Sequence of chain 1.A:
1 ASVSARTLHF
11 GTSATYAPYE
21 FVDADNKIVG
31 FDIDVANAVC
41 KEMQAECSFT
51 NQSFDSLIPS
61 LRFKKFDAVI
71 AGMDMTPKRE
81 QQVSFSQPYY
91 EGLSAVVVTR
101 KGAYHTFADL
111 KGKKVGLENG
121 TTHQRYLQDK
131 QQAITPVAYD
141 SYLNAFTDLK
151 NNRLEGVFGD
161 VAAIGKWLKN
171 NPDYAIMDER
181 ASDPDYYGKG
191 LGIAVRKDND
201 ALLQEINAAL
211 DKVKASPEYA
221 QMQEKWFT

Binding-site contacts:
Ligand atom CG contacts residue TYR16 of chain 1.A at 3.8 Å (hydrophobic).
Ligand atom OXT contacts residue GLY72 of chain 1.A at 3.6 Å.
Ligand atom C contacts residue ARG79 of chain 1.A at 3.6 Å.
Ligand atom NH2 contacts residue SER13 of chain 1.A at 2.9 Å (h-bond).
Ligand atom NH2 contacts residue GLU20 of chain 1.A at 2.8 Å (salt-bridge).
Ligand atom CD contacts residue GLU118 of chain 1.A at 3.4 Å.
Ligand atom O contacts residue THR121 of chain 1.A at 3.2 Å.
Ligand atom NH1 contacts residue TYR16 of chain 1.A at 3.7 Å.
Ligand atom CA contacts residue HIS123 of chain 1.A at 3.6 Å.
Ligand atom CZ contacts residue SER13 of chain 1.A at 3.8 Å.
Ligand atom NH2 contacts residue ALA71 of chain 1.A at 3.3 Å (h-bond).
Ligand atom CA contacts residue ASP160 of chain 1.A at 3.3 Å.
Ligand atom CD contacts residue PHE54 of chain 1.A at 3.7 Å (hydrophobic).
Ligand atom CG contacts residue PHE54 of chain 1.A at 3.7 Å (hydrophobic).
Ligand atom NE contacts residue TYR16 of chain 1.A at 3.5 Å.
Ligand atom OXT contacts residue ARG79 of chain 1.A at 2.8 Å (salt-bridge).
Ligand atom C contacts residue THR122 of chain 1.A at 3.4 Å.
Ligand atom CZ contacts residue TYR16 of chain 1.A at 3.6 Å (hydrophobic).
Ligand atom NH1 contacts residue THR15 of chain 1.A at 3.2 Å (h-bond).
Ligand atom O contacts residue PHE54 of chain 1.A at 3.8 Å.
Ligand atom NH1 contacts residue GLU118 of chain 1.A at 2.8 Å (salt-bridge).
Ligand atom CG contacts residue ALA71 of chain 1.A at 3.8 Å (hydrophobic).
Ligand atom OXT contacts residue ASP74 of chain 1.A at 3.0 Å (salt-bridge).
Ligand atom CA contacts residue THR122 of chain 1.A at 3.5 Å.
Ligand atom O contacts residue THR122 of chain 1.A at 3.0 Å (h-bond).
Ligand atom CB contacts residue ASP160 of chain 1.A at 3.5 Å.
Ligand atom NE contacts residue ALA71 of chain 1.A at 2.9 Å (h-bond).
Ligand atom CB contacts residue HIS123 of chain 1.A at 3.8 Å.
Ligand atom O contacts residue ARG79 of chain 1.A at 2.8 Å (salt-bridge).
Ligand atom CG contacts residue GLY72 of chain 1.A at 3.4 Å.
Ligand atom NH2 contacts residue TYR16 of chain 1.A at 3.6 Å.
Ligand atom CD contacts residue TYR16 of chain 1.A at 3.6 Å (hydrophobic).
Ligand atom CZ contacts residue ALA71 of chain 1.A at 3.5 Å (hydrophobic).
Ligand atom CZ contacts residue PHE54 of chain 1.A at 3.6 Å (hydrophobic).
Ligand atom NH1 contacts residue SER13 of chain 1.A at 3.8 Å.
Ligand atom OXT contacts residue MET73 of chain 1.A at 3.8 Å.
Ligand atom NE contacts residue PHE54 of chain 1.A at 3.4 Å.
Ligand atom N contacts residue ASP74 of chain 1.A at 3.2 Å (salt-bridge).
Ligand atom N contacts residue ASP160 of chain 1.A at 2.8 Å (salt-bridge).
Ligand atom N contacts residue GLY72 of chain 1.A at 2.9 Å (h-bond).

The protein below binds the small molecule below.
Small molecule (SMILES): NC(=[NH2+])NCCC[C@H](N)C(=O)O